Sequence of chain 1.O:
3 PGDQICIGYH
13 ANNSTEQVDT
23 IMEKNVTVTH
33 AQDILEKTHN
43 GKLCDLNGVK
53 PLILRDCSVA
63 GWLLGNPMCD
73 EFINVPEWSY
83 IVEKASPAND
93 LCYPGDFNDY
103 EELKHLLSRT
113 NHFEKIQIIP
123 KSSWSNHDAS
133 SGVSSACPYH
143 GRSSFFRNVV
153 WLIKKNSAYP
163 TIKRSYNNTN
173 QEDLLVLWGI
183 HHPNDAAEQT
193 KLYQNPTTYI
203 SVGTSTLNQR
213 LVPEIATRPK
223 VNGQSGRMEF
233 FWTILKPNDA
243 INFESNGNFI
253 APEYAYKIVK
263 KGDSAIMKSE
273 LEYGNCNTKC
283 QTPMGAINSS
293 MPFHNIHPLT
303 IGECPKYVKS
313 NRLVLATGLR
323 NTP

A protein and the small-molecule ligand that binds it are described below.
Small molecule (SMILES): CC(=O)N[C@@H]1[C@@H](O)[C@H](O)[C@@H](CO)O[C@H]1O

Binding-site contacts:
Ligand atom C2 contacts residue ASN27 of chain 1.O at 2.3 Å.
Ligand atom N2 contacts residue ASN27 of chain 1.O at 2.6 Å (h-bond).
Ligand atom C8 contacts residue LYS26 of chain 1.O at 4.5 Å.
Ligand atom C7 contacts residue ASN27 of chain 1.O at 3.3 Å.
Ligand atom O7 contacts residue ASN27 of chain 1.O at 3.8 Å.
Ligand atom C3 contacts residue ASN27 of chain 1.O at 3.6 Å.
Ligand atom C8 contacts residue ASN27 of chain 1.O at 4.2 Å.
Ligand atom O6 contacts residue GLN19 of chain 1.O at 4.1 Å.
Ligand atom C1 contacts residue GLN19 of chain 1.O at 4.1 Å.
Ligand atom O5 contacts residue ASN27 of chain 1.O at 2.4 Å (h-bond).
Ligand atom C4 contacts residue ASN27 of chain 1.O at 4.2 Å.
Ligand atom C5 contacts residue ASN27 of chain 1.O at 3.7 Å.
Ligand atom C1 contacts residue ASN27 of chain 1.O at 1.4 Å.
Ligand atom O5 contacts residue GLN19 of chain 1.O at 3.6 Å.